Binding-site contacts:
Ligand atom C2 contacts residue ASN12 of chain 25.E at 3.3 Å.
Ligand atom O5 contacts residue ASN12 of chain 25.E at 2.7 Å (h-bond).
Ligand atom O7 contacts residue ASN12 of chain 25.E at 3.6 Å.
Ligand atom C1 contacts residue ASN12 of chain 25.E at 2.2 Å.
Ligand atom N2 contacts residue ASN12 of chain 25.E at 3.8 Å.
Ligand atom C7 contacts residue ASN12 of chain 25.E at 3.9 Å.
Ligand atom C5 contacts residue ASN12 of chain 25.E at 4.1 Å.

Sequence of chain 25.E:
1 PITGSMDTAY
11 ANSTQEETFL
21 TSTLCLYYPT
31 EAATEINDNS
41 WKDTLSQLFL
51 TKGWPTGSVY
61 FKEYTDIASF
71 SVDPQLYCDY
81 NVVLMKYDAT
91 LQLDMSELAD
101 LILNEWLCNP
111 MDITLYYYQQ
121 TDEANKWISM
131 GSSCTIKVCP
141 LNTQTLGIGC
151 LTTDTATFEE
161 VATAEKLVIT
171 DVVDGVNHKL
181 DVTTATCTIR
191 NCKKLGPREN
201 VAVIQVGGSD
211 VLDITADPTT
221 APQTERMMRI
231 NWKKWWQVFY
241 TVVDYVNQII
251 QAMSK

This protein binds this small molecule.
Small molecule (SMILES): CC(=O)N[C@H]1[C@H](O[C@H]2[C@H](O)[C@@H](NC(C)=O)CO[C@@H]2CO)O[C@H](CO)[C@@H](O)[C@@H]1O